The small molecule below binds the protein below.
Small molecule (SMILES): CC(=O)N[C@@H]1[C@@H](O)[C@H](O)[C@@H](CO)O[C@H]1O

Binding-site contacts:
Ligand atom O7 contacts residue THR55 of chain 1.H at 3.5 Å (h-bond).
Ligand atom C8 contacts residue ASN90 of chain 1.H at 4.4 Å.
Ligand atom C1 contacts residue ASN90 of chain 1.H at 1.4 Å.
Ligand atom C5 contacts residue ASN95 of chain 1.H at 3.6 Å.
Ligand atom C1 contacts residue ASN95 of chain 1.H at 4.4 Å.
Ligand atom O3 contacts residue ASN95 of chain 1.H at 3.5 Å.
Ligand atom C4 contacts residue ASN95 of chain 1.H at 3.4 Å.
Ligand atom O7 contacts residue ASN95 of chain 1.H at 3.8 Å.
Ligand atom O5 contacts residue ASN90 of chain 1.H at 2.4 Å (h-bond).
Ligand atom O7 contacts residue ASN91 of chain 1.H at 3.8 Å.
Ligand atom O6 contacts residue ASN90 of chain 1.H at 4.2 Å.
Ligand atom O5 contacts residue ASN95 of chain 1.H at 3.5 Å (h-bond).
Ligand atom C3 contacts residue ASN95 of chain 1.H at 4.1 Å.
Ligand atom C7 contacts residue THR55 of chain 1.H at 4.2 Å.
Ligand atom O4 contacts residue ASN95 of chain 1.H at 4.2 Å.
Ligand atom C7 contacts residue ASN90 of chain 1.H at 3.2 Å.
Ligand atom C8 contacts residue THR55 of chain 1.H at 4.4 Å.
Ligand atom N2 contacts residue ASN90 of chain 1.H at 3.0 Å (h-bond).
Ligand atom C2 contacts residue ASN90 of chain 1.H at 2.5 Å.
Ligand atom C2 contacts residue ASN95 of chain 1.H at 4.2 Å.
Ligand atom C6 contacts residue ASN95 of chain 1.H at 3.4 Å.
Ligand atom O6 contacts residue ASN95 of chain 1.H at 3.4 Å (h-bond).
Ligand atom C7 contacts residue ASN95 of chain 1.H at 4.5 Å.
Ligand atom C5 contacts residue ASN90 of chain 1.H at 3.7 Å.
Ligand atom C3 contacts residue ASN90 of chain 1.H at 3.8 Å.
Ligand atom O7 contacts residue ASN90 of chain 1.H at 3.0 Å (h-bond).
Ligand atom O6 contacts residue SER96 of chain 1.H at 4.3 Å.
Ligand atom C4 contacts residue ASN90 of chain 1.H at 4.2 Å.

Sequence of chain 1.H:
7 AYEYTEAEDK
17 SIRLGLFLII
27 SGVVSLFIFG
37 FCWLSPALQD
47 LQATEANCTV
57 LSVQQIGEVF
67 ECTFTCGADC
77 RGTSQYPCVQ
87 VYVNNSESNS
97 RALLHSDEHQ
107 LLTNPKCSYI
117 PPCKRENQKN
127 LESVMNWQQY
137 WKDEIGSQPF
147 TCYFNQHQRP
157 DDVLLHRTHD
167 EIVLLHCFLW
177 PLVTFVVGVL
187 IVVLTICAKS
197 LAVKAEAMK